Sequence of chain 4.A:
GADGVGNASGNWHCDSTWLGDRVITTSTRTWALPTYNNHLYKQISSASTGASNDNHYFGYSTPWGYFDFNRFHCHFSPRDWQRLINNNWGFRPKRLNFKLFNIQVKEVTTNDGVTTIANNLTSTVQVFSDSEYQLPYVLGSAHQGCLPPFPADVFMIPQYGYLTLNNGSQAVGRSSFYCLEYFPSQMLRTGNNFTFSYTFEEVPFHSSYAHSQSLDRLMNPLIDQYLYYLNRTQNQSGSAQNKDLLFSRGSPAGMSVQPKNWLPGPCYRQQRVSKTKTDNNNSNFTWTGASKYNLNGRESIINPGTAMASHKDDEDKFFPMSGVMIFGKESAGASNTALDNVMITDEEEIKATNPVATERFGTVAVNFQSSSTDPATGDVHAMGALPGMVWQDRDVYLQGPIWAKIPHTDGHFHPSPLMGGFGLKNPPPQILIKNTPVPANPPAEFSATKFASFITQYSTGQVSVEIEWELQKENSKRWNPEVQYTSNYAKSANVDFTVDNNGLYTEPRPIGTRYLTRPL

Sequence of chain 4.D:
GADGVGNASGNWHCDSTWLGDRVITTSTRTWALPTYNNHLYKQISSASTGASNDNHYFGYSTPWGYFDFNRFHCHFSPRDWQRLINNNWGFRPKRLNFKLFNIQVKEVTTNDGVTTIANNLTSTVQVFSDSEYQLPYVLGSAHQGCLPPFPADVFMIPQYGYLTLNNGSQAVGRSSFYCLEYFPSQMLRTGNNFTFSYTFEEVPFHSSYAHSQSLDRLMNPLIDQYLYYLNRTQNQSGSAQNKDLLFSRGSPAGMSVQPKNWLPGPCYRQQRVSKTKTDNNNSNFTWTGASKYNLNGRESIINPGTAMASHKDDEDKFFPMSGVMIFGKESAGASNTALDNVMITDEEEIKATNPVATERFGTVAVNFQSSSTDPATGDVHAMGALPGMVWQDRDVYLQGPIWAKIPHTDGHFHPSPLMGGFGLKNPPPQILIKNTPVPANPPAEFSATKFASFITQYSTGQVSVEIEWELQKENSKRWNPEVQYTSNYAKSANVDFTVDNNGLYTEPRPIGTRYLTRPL

The small molecule below binds the protein below.
Small molecule (SMILES): Nc1ccnc(=O)[nH]1

Binding-site contacts:
Ligand atom C4 contacts residue HIS630 of chain 4.D at 3.2 Å.
Ligand atom O2 contacts residue GLY627 of chain 4.A at 3.4 Å.
Ligand atom C2 contacts residue HIS628 of chain 4.A at 3.3 Å.
Ligand atom N4 contacts residue HIS630 of chain 4.D at 3.0 Å.
Ligand atom O2 contacts residue HIS628 of chain 4.A at 3.4 Å (h-bond).
Ligand atom O2 contacts residue ASP626 of chain 4.A at 3.6 Å (salt-bridge).
Ligand atom C4 contacts residue HIS628 of chain 4.A at 4.5 Å.
Ligand atom C5 contacts residue HIS628 of chain 4.A at 3.9 Å.
Ligand atom N4 contacts residue PRO631 of chain 4.D at 4.4 Å.
Ligand atom C6 contacts residue PHE629 of chain 4.A at 4.0 Å (hydrophobic).
Ligand atom N3 contacts residue HIS628 of chain 4.A at 4.3 Å.
Ligand atom C6 contacts residue HIS628 of chain 4.A at 2.7 Å.
Ligand atom N1 contacts residue HIS628 of chain 4.A at 2.3 Å (h-bond).
Ligand atom O2 contacts residue HIS630 of chain 4.D at 3.5 Å.
Ligand atom C2 contacts residue GLY627 of chain 4.A at 4.1 Å.
Ligand atom C5 contacts residue HIS630 of chain 4.D at 4.3 Å.
Ligand atom N1 contacts residue PHE629 of chain 4.A at 4.2 Å.
Ligand atom N1 contacts residue HIS630 of chain 4.D at 4.2 Å.
Ligand atom C2 contacts residue HIS630 of chain 4.D at 3.2 Å.
Ligand atom C5 contacts residue PHE629 of chain 4.D at 4.0 Å (hydrophobic).
Ligand atom N3 contacts residue HIS630 of chain 4.D at 2.6 Å (h-bond).
Ligand atom N1 contacts residue TRP607 of chain 4.D at 4.5 Å.
Ligand atom N4 contacts residue PHE629 of chain 4.D at 4.4 Å.